Binding-site contacts:
Ligand atom OXT contacts residue VAL67 of chain 1.A at 3.8 Å.
Ligand atom N3 contacts residue THR167 of chain 1.A at 3.4 Å (h-bond).
Ligand atom N contacts residue GLN165 of chain 1.A at 3.0 Å (h-bond).
Ligand atom CA contacts residue ALA102 of chain 1.A at 3.6 Å (hydrophobic).
Ligand atom C3' contacts residue GLU123 of chain 1.A at 3.7 Å.
Ligand atom N6 contacts residue GLU150 of chain 1.A at 3.0 Å (salt-bridge).
Ligand atom O4' contacts residue THR167 of chain 1.A at 3.1 Å (h-bond).
Ligand atom C5' contacts residue TRP57 of chain 1.A at 3.8 Å (hydrophobic).
Ligand atom N1 contacts residue MSE149 of chain 1.A at 3.0 Å (h-bond).
Ligand atom C contacts residue ILE107 of chain 1.A at 3.8 Å (hydrophobic).
Ligand atom C2 contacts residue MSE149 of chain 1.A at 3.5 Å.
Ligand atom C4 contacts residue PRO124 of chain 1.A at 3.6 Å (hydrophobic).
Ligand atom C2' contacts residue GLU123 of chain 1.A at 3.6 Å.
Ligand atom N7 contacts residue TYR170 of chain 1.A at 3.6 Å.
Ligand atom O2' contacts residue GLU123 of chain 1.A at 2.6 Å (salt-bridge).
Ligand atom C4 contacts residue THR167 of chain 1.A at 3.5 Å.
Ligand atom CA contacts residue GLY101 of chain 1.A at 3.3 Å.
Ligand atom C2' contacts residue TRP57 of chain 1.A at 3.9 Å (hydrophobic).
Ligand atom O contacts residue TRP166 of chain 1.A at 3.7 Å.
Ligand atom C4' contacts residue GLY101 of chain 1.A at 3.7 Å.
Ligand atom SE contacts residue TRP57 of chain 1.A at 3.4 Å.
Ligand atom N3 contacts residue PRO124 of chain 1.A at 3.2 Å.
Ligand atom OXT contacts residue ARG106 of chain 1.A at 2.8 Å (salt-bridge).
Ligand atom C8 contacts residue TYR170 of chain 1.A at 3.5 Å (hydrophobic).
Ligand atom C contacts residue ARG106 of chain 1.A at 3.6 Å.
Ligand atom C5' contacts residue TRP166 of chain 1.A at 3.5 Å (hydrophobic).
Ligand atom O contacts residue ARG106 of chain 1.A at 2.9 Å (salt-bridge).
Ligand atom O3' contacts residue GLU123 of chain 1.A at 2.7 Å (salt-bridge).
Ligand atom CB contacts residue GLY101 of chain 1.A at 3.2 Å.
Ligand atom O3' contacts residue GLY103 of chain 1.A at 3.2 Å.
Ligand atom N6 contacts residue SER148 of chain 1.A at 3.8 Å.
Ligand atom N contacts residue GLY101 of chain 1.A at 2.8 Å (h-bond).
Ligand atom N9 contacts residue THR167 of chain 1.A at 3.7 Å.
Ligand atom O contacts residue ILE107 of chain 1.A at 3.4 Å.
Ligand atom C1' contacts residue GLU123 of chain 1.A at 3.6 Å.
Ligand atom N1 contacts residue SER148 of chain 1.A at 3.5 Å.
Ligand atom N3 contacts residue GLY101 of chain 1.A at 3.4 Å.
Ligand atom SE contacts residue VAL67 of chain 1.A at 3.6 Å.
Ligand atom C2 contacts residue PRO124 of chain 1.A at 3.7 Å (hydrophobic).
Ligand atom O2' contacts residue VAL125 of chain 1.A at 3.2 Å.

This protein binds this small molecule.
Small molecule (SMILES): Nc1ncnc2c1ncn2[C@@H]1O[C@H](C[Se]CC[C@H](N)C(=O)O)[C@@H](O)[C@H]1O

Sequence of chain 1.A:
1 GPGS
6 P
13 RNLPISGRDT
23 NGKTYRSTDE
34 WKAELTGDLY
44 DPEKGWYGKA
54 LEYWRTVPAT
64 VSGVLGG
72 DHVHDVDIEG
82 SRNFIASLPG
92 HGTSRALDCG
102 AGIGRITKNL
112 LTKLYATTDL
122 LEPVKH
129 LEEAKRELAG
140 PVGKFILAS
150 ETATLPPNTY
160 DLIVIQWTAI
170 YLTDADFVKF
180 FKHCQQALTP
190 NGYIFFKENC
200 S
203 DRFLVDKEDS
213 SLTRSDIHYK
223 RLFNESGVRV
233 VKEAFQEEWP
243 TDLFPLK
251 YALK